Sequence of chain 1.C:
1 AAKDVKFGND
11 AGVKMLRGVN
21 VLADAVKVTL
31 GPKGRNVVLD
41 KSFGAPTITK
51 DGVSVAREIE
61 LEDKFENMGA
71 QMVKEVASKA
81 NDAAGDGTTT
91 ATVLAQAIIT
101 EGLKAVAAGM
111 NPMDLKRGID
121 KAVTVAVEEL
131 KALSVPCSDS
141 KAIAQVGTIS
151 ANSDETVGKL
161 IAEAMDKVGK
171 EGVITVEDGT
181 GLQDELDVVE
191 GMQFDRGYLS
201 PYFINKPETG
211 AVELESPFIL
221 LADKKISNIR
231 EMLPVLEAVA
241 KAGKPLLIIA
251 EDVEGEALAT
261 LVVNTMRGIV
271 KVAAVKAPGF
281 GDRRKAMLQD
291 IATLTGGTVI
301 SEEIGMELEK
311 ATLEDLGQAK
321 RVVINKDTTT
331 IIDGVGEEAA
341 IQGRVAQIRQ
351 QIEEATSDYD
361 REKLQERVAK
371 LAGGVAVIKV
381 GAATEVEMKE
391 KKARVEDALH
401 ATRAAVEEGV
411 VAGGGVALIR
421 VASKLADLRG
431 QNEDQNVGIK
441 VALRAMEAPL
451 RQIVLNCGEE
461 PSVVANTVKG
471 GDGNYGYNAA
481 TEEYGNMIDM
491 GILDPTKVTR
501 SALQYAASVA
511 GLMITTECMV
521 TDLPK

Binding-site contacts:
Ligand atom O4' contacts residue GLY31 of chain 1.C at 3.5 Å.
Ligand atom C4 contacts residue PRO32 of chain 1.C at 3.6 Å (hydrophobic).
Ligand atom C2 contacts residue TYR477 of chain 1.C at 3.5 Å (hydrophobic).
Ligand atom C2 contacts residue ALA479 of chain 1.C at 3.4 Å (hydrophobic).
Ligand atom O2G contacts residue GLY87 of chain 1.C at 3.4 Å (h-bond).
Ligand atom PG contacts residue MG1 of chain 1.U at 3.4 Å.
Ligand atom O1B contacts residue GLY87 of chain 1.C at 3.0 Å (h-bond).
Ligand atom O2' contacts residue GLY414 of chain 1.C at 2.8 Å (h-bond).
Ligand atom O1B contacts residue MG1 of chain 1.U at 2.3 Å.
Ligand atom O2B contacts residue THR90 of chain 1.C at 2.5 Å (h-bond).
Ligand atom O2' contacts residue GLY413 of chain 1.C at 3.4 Å.
Ligand atom O2G contacts residue THR88 of chain 1.C at 3.1 Å (h-bond).
Ligand atom N3 contacts residue GLY414 of chain 1.C at 3.2 Å.
Ligand atom O1A contacts residue THR29 of chain 1.C at 3.6 Å (h-bond).
Ligand atom PB contacts residue MG1 of chain 1.U at 3.3 Å.
Ligand atom O2B contacts residue GLY87 of chain 1.C at 3.3 Å.
Ligand atom S1G contacts residue THR89 of chain 1.C at 3.0 Å (h-bond).
Ligand atom O2A contacts residue MG1 of chain 1.U at 2.0 Å.
Ligand atom S1G contacts residue GLY52 of chain 1.C at 3.3 Å (h-bond).
Ligand atom O2' contacts residue ASP494 of chain 1.C at 2.8 Å (salt-bridge).
Ligand atom O3B contacts residue GLY87 of chain 1.C at 3.5 Å (h-bond).
Ligand atom O3B contacts residue THR88 of chain 1.C at 3.3 Å (h-bond).
Ligand atom O3' contacts residue ASP494 of chain 1.C at 3.0 Å (salt-bridge).
Ligand atom O5' contacts residue GLY31 of chain 1.C at 3.3 Å (h-bond).
Ligand atom N1 contacts residue ALA479 of chain 1.C at 2.8 Å (h-bond).
Ligand atom N6 contacts residue ASN478 of chain 1.C at 3.1 Å (h-bond).
Ligand atom C5 contacts residue ILE492 of chain 1.C at 3.6 Å (hydrophobic).
Ligand atom N6 contacts residue ALA480 of chain 1.C at 3.5 Å (h-bond).
Ligand atom O3B contacts residue THR89 of chain 1.C at 3.1 Å (h-bond).
Ligand atom O1B contacts residue ASP86 of chain 1.C at 2.9 Å (salt-bridge).
Ligand atom O3G contacts residue MG1 of chain 1.U at 2.2 Å.
Ligand atom N6 contacts residue ILE492 of chain 1.C at 3.5 Å.
Ligand atom O3G contacts residue ASP86 of chain 1.C at 3.5 Å (salt-bridge).
Ligand atom O1A contacts residue K1 of chain 1.V at 2.4 Å.
Ligand atom O3A contacts residue MG1 of chain 1.U at 3.6 Å.
Ligand atom O1A contacts residue GLY31 of chain 1.C at 3.1 Å (h-bond).
Ligand atom C3' contacts residue ASP494 of chain 1.C at 3.6 Å.
Ligand atom PA contacts residue MG1 of chain 1.U at 3.3 Å.
Ligand atom O3A contacts residue LEU30 of chain 1.C at 3.4 Å.
Ligand atom C2' contacts residue ASP494 of chain 1.C at 3.4 Å.

A small-molecule ligand and the protein it binds are described below.
Small molecule (SMILES): Nc1ncnc2c1ncn2[C@@H]1O[C@H](COP(=O)(O)OP(=O)(O)OP(O)(O)=S)[C@@H](O)[C@H]1O